Sequence of chain 1.B:
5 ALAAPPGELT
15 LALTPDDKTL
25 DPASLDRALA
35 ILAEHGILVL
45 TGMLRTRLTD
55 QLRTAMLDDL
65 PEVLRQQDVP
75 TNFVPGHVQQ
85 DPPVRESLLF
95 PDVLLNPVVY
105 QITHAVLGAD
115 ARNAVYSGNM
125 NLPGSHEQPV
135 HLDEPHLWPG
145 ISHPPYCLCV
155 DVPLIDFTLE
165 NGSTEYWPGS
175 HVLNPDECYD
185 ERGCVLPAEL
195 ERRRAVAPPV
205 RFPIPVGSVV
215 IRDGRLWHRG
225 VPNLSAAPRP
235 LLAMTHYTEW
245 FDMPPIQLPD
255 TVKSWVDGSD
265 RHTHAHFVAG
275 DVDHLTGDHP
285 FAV

Binding-site contacts:
Ligand atom C1 contacts residue HIS135 of chain 1.B at 3.8 Å.
Ligand atom C5 contacts residue ASP137 of chain 1.B at 3.9 Å.
Ligand atom O8 contacts residue ASN123 of chain 1.B at 2.7 Å (h-bond).
Ligand atom O8 contacts residue ASN76 of chain 1.B at 3.3 Å (h-bond).
Ligand atom O3 contacts residue ASP137 of chain 1.B at 3.4 Å (salt-bridge).
Ligand atom C2 contacts residue PHE77 of chain 1.B at 3.9 Å (hydrophobic).
Ligand atom O10 contacts residue LEU136 of chain 1.B at 3.1 Å (h-bond).
Ligand atom C1 contacts residue AKG1 of chain 1.K at 3.1 Å.
Ligand atom O7 contacts residue ALA237 of chain 1.B at 3.7 Å.
Ligand atom O10 contacts residue PHE77 of chain 1.B at 4.0 Å.
Ligand atom N3 contacts residue ASP137 of chain 1.B at 2.7 Å (salt-bridge).
Ligand atom O6 contacts residue ASP137 of chain 1.B at 3.5 Å (salt-bridge).
Ligand atom C1 contacts residue ASP137 of chain 1.B at 3.6 Å.
Ligand atom C17 contacts residue ASP137 of chain 1.B at 3.8 Å.
Ligand atom O7 contacts residue ASN123 of chain 1.B at 2.8 Å (h-bond).
Ligand atom O9 contacts residue ARG186 of chain 1.B at 3.9 Å.
Ligand atom C17 contacts residue LEU136 of chain 1.B at 3.8 Å (hydrophobic).
Ligand atom O1 contacts residue AKG1 of chain 1.K at 2.7 Å (h-bond).
Ligand atom N4 contacts residue ASN76 of chain 1.B at 3.1 Å (h-bond).
Ligand atom N3 contacts residue ARG216 of chain 1.B at 3.7 Å.
Ligand atom N3 contacts residue CYS153 of chain 1.B at 3.7 Å.
Ligand atom O1 contacts residue ASN76 of chain 1.B at 3.6 Å.
Ligand atom C12 contacts residue ASP137 of chain 1.B at 4.0 Å.
Ligand atom C12 contacts residue ALA237 of chain 1.B at 3.8 Å (hydrophobic).
Ligand atom N2 contacts residue VAL119 of chain 1.B at 3.7 Å.
Ligand atom O7 contacts residue SER121 of chain 1.B at 3.4 Å (h-bond).
Ligand atom C13 contacts residue ASN123 of chain 1.B at 3.4 Å.
Ligand atom C7 contacts residue GLU138 of chain 1.B at 3.6 Å.
Ligand atom O8 contacts residue AKG1 of chain 1.K at 3.8 Å.
Ligand atom C5 contacts residue GLU138 of chain 1.B at 3.9 Å.
Ligand atom C7 contacts residue TYR241 of chain 1.B at 4.0 Å (hydrophobic).
Ligand atom C15 contacts residue ASN76 of chain 1.B at 4.0 Å.
Ligand atom C1 contacts residue PHE77 of chain 1.B at 3.6 Å (hydrophobic).
Ligand atom C15 contacts residue AKG1 of chain 1.K at 3.5 Å.
Ligand atom C14 contacts residue ASN123 of chain 1.B at 3.9 Å.
Ligand atom N1 contacts residue GLU138 of chain 1.B at 3.2 Å (salt-bridge).
Ligand atom C16 contacts residue ASP137 of chain 1.B at 3.9 Å.
Ligand atom C6 contacts residue GLU138 of chain 1.B at 3.7 Å.
Ligand atom O10 contacts residue ARG186 of chain 1.B at 2.8 Å (salt-bridge).
Ligand atom O1 contacts residue PHE77 of chain 1.B at 3.6 Å.

The small molecule below binds the protein below.
Small molecule (SMILES): NC[C@H]1O[C@H](O[C@H]2[C@H](O[C@@H]3O[C@H](CO)[C@@H](O)[C@H]3O)[C@@H](O)[C@H](N)C[C@@H]2N)[C@H](N)[C@@H](O)[C@@H]1O